Sequence of chain 1.G:
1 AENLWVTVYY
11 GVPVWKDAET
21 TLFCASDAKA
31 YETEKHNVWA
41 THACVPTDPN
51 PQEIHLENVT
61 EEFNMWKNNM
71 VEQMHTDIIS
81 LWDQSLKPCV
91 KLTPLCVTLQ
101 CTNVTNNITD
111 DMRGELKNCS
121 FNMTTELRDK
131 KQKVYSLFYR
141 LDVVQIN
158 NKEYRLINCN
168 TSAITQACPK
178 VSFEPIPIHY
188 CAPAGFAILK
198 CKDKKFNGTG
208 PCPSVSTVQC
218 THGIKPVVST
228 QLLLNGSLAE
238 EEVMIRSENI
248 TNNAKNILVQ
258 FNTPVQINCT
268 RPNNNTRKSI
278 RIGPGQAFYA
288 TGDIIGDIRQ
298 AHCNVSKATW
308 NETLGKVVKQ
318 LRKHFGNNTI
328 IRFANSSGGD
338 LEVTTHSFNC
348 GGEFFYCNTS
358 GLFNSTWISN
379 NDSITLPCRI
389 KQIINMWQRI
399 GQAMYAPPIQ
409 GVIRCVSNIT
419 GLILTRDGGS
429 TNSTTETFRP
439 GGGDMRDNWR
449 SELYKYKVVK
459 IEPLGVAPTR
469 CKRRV

Binding-site contacts:
Ligand atom O5 contacts residue PRO385 of chain 1.G at 4.0 Å.
Ligand atom C4 contacts residue ASN355 of chain 1.G at 4.3 Å.
Ligand atom C1 contacts residue NAG1 of chain 1.IA at 4.3 Å.
Ligand atom O6 contacts residue GLY358 of chain 1.G at 4.0 Å.
Ligand atom O3 contacts residue NAG2 of chain 1.IA at 3.2 Å.
Ligand atom O5 contacts residue ASN355 of chain 1.G at 2.5 Å (h-bond).
Ligand atom C4 contacts residue SER357 of chain 1.G at 3.6 Å.
Ligand atom C1 contacts residue NAG2 of chain 1.KA at 4.0 Å.
Ligand atom C2 contacts residue SER357 of chain 1.G at 4.3 Å.
Ligand atom C1 contacts residue ASN355 of chain 1.G at 1.4 Å.
Ligand atom C2 contacts residue ASP111 of chain 1.G at 4.1 Å.
Ligand atom C2 contacts residue NAG1 of chain 1.IA at 4.4 Å.
Ligand atom C5 contacts residue ASN355 of chain 1.G at 3.7 Å.
Ligand atom C3 contacts residue NAG2 of chain 1.IA at 4.1 Å.
Ligand atom C6 contacts residue PRO385 of chain 1.G at 3.9 Å (hydrophobic).
Ligand atom N2 contacts residue ASN355 of chain 1.G at 2.7 Å (h-bond).
Ligand atom C7 contacts residue ASN355 of chain 1.G at 3.9 Å.
Ligand atom N2 contacts residue NAG1 of chain 1.IA at 4.2 Å.
Ligand atom O6 contacts residue SER357 of chain 1.G at 2.4 Å (h-bond).
Ligand atom C6 contacts residue SER357 of chain 1.G at 3.2 Å.
Ligand atom C7 contacts residue NAG1 of chain 1.KA at 3.5 Å.
Ligand atom N2 contacts residue NAG1 of chain 1.KA at 4.4 Å.
Ligand atom O6 contacts residue NAG2 of chain 1.KA at 4.4 Å.
Ligand atom C8 contacts residue NAG2 of chain 1.KA at 4.0 Å.
Ligand atom O7 contacts residue NAG1 of chain 1.KA at 3.2 Å.
Ligand atom O2 contacts residue NAG2 of chain 1.KA at 4.1 Å.
Ligand atom O2 contacts residue ASP111 of chain 1.G at 3.5 Å (salt-bridge).
Ligand atom C5 contacts residue SER357 of chain 1.G at 3.2 Å.
Ligand atom O3 contacts residue NAG1 of chain 1.IA at 3.9 Å.
Ligand atom C3 contacts residue NAG1 of chain 1.IA at 4.1 Å.
Ligand atom O5 contacts residue NAG2 of chain 1.KA at 3.7 Å.
Ligand atom C3 contacts residue ASN355 of chain 1.G at 3.7 Å.
Ligand atom C7 contacts residue NAG2 of chain 1.IA at 4.4 Å.
Ligand atom C1 contacts residue SER357 of chain 1.G at 3.9 Å.
Ligand atom O7 contacts residue NAG1 of chain 1.IA at 3.4 Å.
Ligand atom C8 contacts residue NAG1 of chain 1.KA at 3.4 Å.
Ligand atom O2 contacts residue NAG2 of chain 1.IA at 3.7 Å.
Ligand atom C2 contacts residue ASN355 of chain 1.G at 2.5 Å.
Ligand atom O4 contacts residue SER357 of chain 1.G at 2.8 Å (h-bond).
Ligand atom O7 contacts residue NAG2 of chain 1.IA at 4.0 Å.

The protein below binds the small molecule below.
Small molecule (SMILES): CC(=O)N[C@H]1[C@H](O[C@H]2[C@H](O)[C@@H](NC(C)=O)CO[C@@H]2CO)O[C@H](CO)[C@@H](O[C@@H]2O[C@H](CO[C@H]3O[C@H](CO)[C@@H](O)[C@H](O)[C@@H]3O)[C@@H](O)[C@H](O[C@H]3O[C@H](CO)[C@@H](O)[C@H](O)[C@@H]3O)[C@@H]2O)[C@@H]1O